A small-molecule ligand and the protein it binds are described below.
Small molecule (SMILES): Nc1ccn([C@H]2C[C@H](O)[C@@H](COP(=O)(O)O)O2)c(=O)n1

Binding-site contacts:
Ligand atom O3' contacts residue DA4 of chain 23.D at 4.2 Å.
Ligand atom C3' contacts residue DA4 of chain 23.D at 3.3 Å.
Ligand atom O5' contacts residue DA4 of chain 23.D at 4.0 Å.
Ligand atom P contacts residue DA4 of chain 23.D at 3.2 Å.
Ligand atom OP1 contacts residue DA4 of chain 23.D at 2.2 Å.
Ligand atom C5' contacts residue DA4 of chain 23.D at 4.0 Å.
Ligand atom OP2 contacts residue DA4 of chain 23.D at 3.6 Å.
Ligand atom C2' contacts residue DA4 of chain 23.D at 3.5 Å.
Ligand atom C4' contacts residue DA4 of chain 23.D at 4.3 Å.